Sequence of chain 1.D:
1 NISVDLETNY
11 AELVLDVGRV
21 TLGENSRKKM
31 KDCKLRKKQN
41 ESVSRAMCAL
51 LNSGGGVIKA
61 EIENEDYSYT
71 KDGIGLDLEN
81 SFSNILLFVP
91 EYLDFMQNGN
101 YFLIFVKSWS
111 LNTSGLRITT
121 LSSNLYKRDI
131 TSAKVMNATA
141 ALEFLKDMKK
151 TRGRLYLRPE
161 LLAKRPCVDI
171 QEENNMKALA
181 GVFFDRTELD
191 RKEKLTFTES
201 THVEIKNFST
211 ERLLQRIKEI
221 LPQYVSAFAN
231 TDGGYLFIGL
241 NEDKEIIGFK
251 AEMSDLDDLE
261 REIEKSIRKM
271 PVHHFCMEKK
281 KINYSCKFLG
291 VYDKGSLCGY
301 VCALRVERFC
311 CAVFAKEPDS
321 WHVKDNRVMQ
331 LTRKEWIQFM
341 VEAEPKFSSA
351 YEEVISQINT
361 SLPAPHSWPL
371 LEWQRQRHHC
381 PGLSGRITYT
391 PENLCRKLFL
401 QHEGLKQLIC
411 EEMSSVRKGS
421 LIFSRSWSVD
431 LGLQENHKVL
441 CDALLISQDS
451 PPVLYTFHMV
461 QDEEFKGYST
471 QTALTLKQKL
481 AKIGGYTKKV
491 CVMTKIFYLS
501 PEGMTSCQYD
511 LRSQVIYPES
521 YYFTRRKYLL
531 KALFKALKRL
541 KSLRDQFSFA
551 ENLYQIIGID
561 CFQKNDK

Sequence of chain 1.C:
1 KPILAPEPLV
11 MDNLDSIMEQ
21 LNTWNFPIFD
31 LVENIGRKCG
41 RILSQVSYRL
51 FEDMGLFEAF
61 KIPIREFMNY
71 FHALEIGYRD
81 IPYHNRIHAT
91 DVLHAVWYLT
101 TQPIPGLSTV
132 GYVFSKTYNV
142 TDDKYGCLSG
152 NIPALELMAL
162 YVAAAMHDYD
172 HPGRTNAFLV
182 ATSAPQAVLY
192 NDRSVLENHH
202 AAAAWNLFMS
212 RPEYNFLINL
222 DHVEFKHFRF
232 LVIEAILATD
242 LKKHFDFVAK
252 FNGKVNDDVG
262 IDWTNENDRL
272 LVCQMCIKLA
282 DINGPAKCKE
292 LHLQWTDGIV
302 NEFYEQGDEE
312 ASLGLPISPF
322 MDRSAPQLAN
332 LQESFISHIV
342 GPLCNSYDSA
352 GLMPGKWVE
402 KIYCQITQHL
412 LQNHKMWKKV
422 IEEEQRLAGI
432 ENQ

Binding-site contacts:
Ligand atom C05 contacts residue LEU553 of chain 1.D at 3.6 Å (hydrophobic).
Ligand atom O14 contacts residue LEU242 of chain 1.C at 3.3 Å.
Ligand atom C15 contacts residue ILE300 of chain 1.C at 4.0 Å (hydrophobic).
Ligand atom C20 contacts residue TRP296 of chain 1.C at 3.6 Å (hydrophobic).
Ligand atom O13 contacts residue HIS84 of chain 1.C at 3.8 Å.
Ligand atom N16 contacts residue GLN333 of chain 1.C at 3.1 Å (h-bond).
Ligand atom O19 contacts residue THR297 of chain 1.C at 3.1 Å (h-bond).
Ligand atom C05 contacts residue PHE336 of chain 1.C at 4.0 Å (hydrophobic).
Ligand atom C08 contacts residue ILE300 of chain 1.C at 3.7 Å (hydrophobic).
Ligand atom C01 contacts residue PHE304 of chain 1.C at 3.7 Å (hydrophobic).
Ligand atom O19 contacts residue TRP296 of chain 1.C at 3.7 Å.
Ligand atom C18 contacts residue TRP296 of chain 1.C at 4.0 Å (hydrophobic).
Ligand atom C07 contacts residue PHE304 of chain 1.C at 3.9 Å (hydrophobic).
Ligand atom C21 contacts residue TYR83 of chain 1.C at 3.3 Å (hydrophobic).
Ligand atom C18 contacts residue THR297 of chain 1.C at 3.5 Å.
Ligand atom C01 contacts residue THR176 of chain 1.C at 3.6 Å.
Ligand atom C18 contacts residue GLN333 of chain 1.C at 3.9 Å.
Ligand atom C02 contacts residue PHE304 of chain 1.C at 3.8 Å (hydrophobic).
Ligand atom O19 contacts residue PRO286 of chain 1.C at 3.9 Å.
Ligand atom N03 contacts residue PHE304 of chain 1.C at 3.9 Å.
Ligand atom C10 contacts residue ILE300 of chain 1.C at 4.1 Å (hydrophobic).
Ligand atom C04 contacts residue LEU242 of chain 1.C at 3.8 Å (hydrophobic).
Ligand atom C04 contacts residue PHE336 of chain 1.C at 3.9 Å (hydrophobic).
Ligand atom N17 contacts residue THR297 of chain 1.C at 3.5 Å (h-bond).
Ligand atom N17 contacts residue GLN333 of chain 1.C at 2.9 Å (h-bond).
Ligand atom C08 contacts residue GLN333 of chain 1.C at 4.0 Å.
Ligand atom C18 contacts residue HIS293 of chain 1.C at 3.9 Å.
Ligand atom C07 contacts residue ILE300 of chain 1.C at 3.9 Å (hydrophobic).
Ligand atom C05 contacts residue ILE557 of chain 1.D at 3.5 Å (hydrophobic).
Ligand atom O13 contacts residue TYR83 of chain 1.C at 3.7 Å.
Ligand atom C18 contacts residue GLY285 of chain 1.C at 4.0 Å.
Ligand atom O19 contacts residue HIS293 of chain 1.C at 2.9 Å (h-bond).
Ligand atom O19 contacts residue GLY285 of chain 1.C at 3.5 Å.
Ligand atom C22 contacts residue TYR83 of chain 1.C at 3.4 Å (hydrophobic).
Ligand atom N16 contacts residue ILE300 of chain 1.C at 4.1 Å.
Ligand atom C20 contacts residue TYR83 of chain 1.C at 3.8 Å (hydrophobic).
Ligand atom C09 contacts residue ILE300 of chain 1.C at 3.8 Å (hydrophobic).
Ligand atom C04 contacts residue ILE557 of chain 1.D at 3.5 Å (hydrophobic).
Ligand atom C22 contacts residue GLY285 of chain 1.C at 3.9 Å.
Ligand atom C01 contacts residue ILE556 of chain 1.D at 3.7 Å (hydrophobic).

The protein below binds the small molecule below.
Small molecule (SMILES): CCN(CC)c1ccc(C2=NNC(=O)C[C@H]2C)cc1[N+](=O)O